This small molecule binds to this protein.
Small molecule (SMILES): O=c1[nH]cnc2c1ncn2[C@@H]1O[C@H](COP(=O)(O)O)[C@@H](O)[C@H]1O

Binding-site contacts:
Ligand atom O4' contacts residue CYS332 of chain 4.B at 3.9 Å.
Ligand atom O3P contacts residue GLY366 of chain 4.B at 3.9 Å.
Ligand atom O1P contacts residue SER330 of chain 4.B at 2.9 Å (h-bond).
Ligand atom O3' contacts residue ALA73 of chain 4.B at 3.5 Å.
Ligand atom O3P contacts residue GLY367 of chain 4.B at 3.2 Å (h-bond).
Ligand atom C5' contacts residue MSE75 of chain 4.B at 4.0 Å.
Ligand atom O2P contacts residue LEU387 of chain 4.B at 4.1 Å.
Ligand atom N7 contacts residue ILE331 of chain 4.B at 3.5 Å.
Ligand atom P contacts residue SER330 of chain 4.B at 3.9 Å.
Ligand atom C2' contacts residue ASP365 of chain 4.B at 3.7 Å.
Ligand atom N9 contacts residue CYS332 of chain 4.B at 3.5 Å (h-bond).
Ligand atom O3P contacts residue GLY329 of chain 4.B at 3.8 Å.
Ligand atom O5' contacts residue GLY388 of chain 4.B at 4.0 Å.
Ligand atom O5' contacts residue ASP365 of chain 4.B at 4.1 Å.
Ligand atom C3' contacts residue MSE75 of chain 4.B at 3.9 Å.
Ligand atom O5' contacts residue GLY329 of chain 4.B at 4.2 Å.
Ligand atom O3P contacts residue SER330 of chain 4.B at 3.1 Å (h-bond).
Ligand atom C4 contacts residue CYS332 of chain 4.B at 3.2 Å (hydrophobic).
Ligand atom P contacts residue GLY388 of chain 4.B at 4.0 Å.
Ligand atom O3' contacts residue ASP365 of chain 4.B at 2.9 Å (salt-bridge).
Ligand atom C8 contacts residue ILE331 of chain 4.B at 4.2 Å (hydrophobic).
Ligand atom N3 contacts residue CYS332 of chain 4.B at 3.2 Å (h-bond).
Ligand atom O5' contacts residue GLY366 of chain 4.B at 3.6 Å.
Ligand atom O2P contacts residue GLY388 of chain 4.B at 3.2 Å (h-bond).
Ligand atom O2' contacts residue ASN304 of chain 4.B at 3.7 Å.
Ligand atom C4' contacts residue ASP365 of chain 4.B at 3.3 Å.
Ligand atom O2P contacts residue SER389 of chain 4.B at 3.4 Å (h-bond).
Ligand atom C5 contacts residue ILE331 of chain 4.B at 4.2 Å (hydrophobic).
Ligand atom O2' contacts residue ASP365 of chain 4.B at 2.5 Å (salt-bridge).
Ligand atom C5' contacts residue ASP365 of chain 4.B at 4.1 Å.
Ligand atom C5' contacts residue GLY388 of chain 4.B at 4.1 Å.
Ligand atom C1' contacts residue CYS332 of chain 4.B at 3.7 Å (hydrophobic).
Ligand atom O4' contacts residue GLY329 of chain 4.B at 3.8 Å.
Ligand atom C5 contacts residue CYS332 of chain 4.B at 3.9 Å (hydrophobic).
Ligand atom C3' contacts residue ASP365 of chain 4.B at 3.5 Å.
Ligand atom P contacts residue SER389 of chain 4.B at 4.0 Å.
Ligand atom C2 contacts residue CYS332 of chain 4.B at 3.9 Å (hydrophobic).
Ligand atom C8 contacts residue MSE75 of chain 4.B at 4.1 Å.
Ligand atom O3' contacts residue MSE386 of chain 4.B at 3.6 Å.
Ligand atom O1P contacts residue SER389 of chain 4.B at 3.6 Å (h-bond).

Sequence of chain 4.B:
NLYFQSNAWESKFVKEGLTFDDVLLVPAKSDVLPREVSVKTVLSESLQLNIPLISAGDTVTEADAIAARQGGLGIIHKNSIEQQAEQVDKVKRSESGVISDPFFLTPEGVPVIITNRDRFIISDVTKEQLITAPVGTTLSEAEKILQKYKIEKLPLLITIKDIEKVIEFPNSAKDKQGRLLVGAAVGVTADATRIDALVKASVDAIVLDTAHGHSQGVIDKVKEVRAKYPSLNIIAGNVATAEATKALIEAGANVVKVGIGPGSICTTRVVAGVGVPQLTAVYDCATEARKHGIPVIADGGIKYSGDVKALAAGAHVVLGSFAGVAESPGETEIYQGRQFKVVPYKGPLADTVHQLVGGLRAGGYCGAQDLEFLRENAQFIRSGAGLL